A small-molecule ligand and the protein it binds are described below.
Small molecule (SMILES): Cc1cc(=O)c(-c2ccccc2)c(C)[nH]1

Binding-site contacts:
Ligand atom C27 contacts residue NAD1 of chain 1.H at 4.1 Å.
Ligand atom O09 contacts residue NAD1 of chain 1.H at 2.7 Å (h-bond).
Ligand atom C12 contacts residue NAD1 of chain 1.H at 3.6 Å.
Ligand atom C05 contacts residue TYR158 of chain 1.B at 4.3 Å (hydrophobic).
Ligand atom C08 contacts residue NAD1 of chain 1.H at 3.6 Å.
Ligand atom C25 contacts residue MET161 of chain 1.B at 3.6 Å (hydrophobic).
Ligand atom C23 contacts residue MET161 of chain 1.B at 4.3 Å (hydrophobic).
Ligand atom C06 contacts residue TYR158 of chain 1.B at 3.4 Å (hydrophobic).
Ligand atom C18 contacts residue NAD1 of chain 1.H at 3.8 Å.
Ligand atom C27 contacts residue MET161 of chain 1.B at 3.7 Å (hydrophobic).
Ligand atom N16 contacts residue NAD1 of chain 1.H at 2.9 Å (h-bond).
Ligand atom C01 contacts residue NAD1 of chain 1.H at 3.1 Å.
Ligand atom C25 contacts residue GLY96 of chain 1.B at 4.2 Å.
Ligand atom C06 contacts residue NAD1 of chain 1.H at 3.6 Å.
Ligand atom C21 contacts residue GLY96 of chain 1.B at 4.2 Å.
Ligand atom O09 contacts residue MET161 of chain 1.B at 3.9 Å.
Ligand atom C23 contacts residue GLY96 of chain 1.B at 3.4 Å.
Ligand atom C01 contacts residue PRO193 of chain 1.B at 4.0 Å (hydrophobic).
Ligand atom C01 contacts residue PHE149 of chain 1.B at 3.7 Å (hydrophobic).
Ligand atom C10 contacts residue TYR158 of chain 1.B at 4.4 Å (hydrophobic).
Ligand atom C12 contacts residue THR196 of chain 1.B at 4.0 Å.
Ligand atom C08 contacts residue TYR158 of chain 1.B at 3.4 Å (hydrophobic).
Ligand atom C11 contacts residue NAD1 of chain 1.H at 3.5 Å.
Ligand atom O09 contacts residue TYR158 of chain 1.B at 2.6 Å (h-bond).
Ligand atom C06 contacts residue PHE149 of chain 1.B at 3.9 Å (hydrophobic).
Ligand atom C10 contacts residue NAD1 of chain 1.H at 3.8 Å.
Ligand atom C05 contacts residue NAD1 of chain 1.H at 3.1 Å.
Ligand atom O09 contacts residue LYS165 of chain 1.B at 4.1 Å.
Ligand atom C25 contacts residue PHE97 of chain 1.B at 4.2 Å (hydrophobic).
Ligand atom C23 contacts residue PHE97 of chain 1.B at 4.1 Å (hydrophobic).
Ligand atom C19 contacts residue NAD1 of chain 1.H at 3.5 Å.
Ligand atom C25 contacts residue MET103 of chain 1.B at 4.0 Å (hydrophobic).
Ligand atom C21 contacts residue NAD1 of chain 1.H at 3.4 Å.
Ligand atom C27 contacts residue MET103 of chain 1.B at 3.9 Å (hydrophobic).

Sequence of chain 1.B:
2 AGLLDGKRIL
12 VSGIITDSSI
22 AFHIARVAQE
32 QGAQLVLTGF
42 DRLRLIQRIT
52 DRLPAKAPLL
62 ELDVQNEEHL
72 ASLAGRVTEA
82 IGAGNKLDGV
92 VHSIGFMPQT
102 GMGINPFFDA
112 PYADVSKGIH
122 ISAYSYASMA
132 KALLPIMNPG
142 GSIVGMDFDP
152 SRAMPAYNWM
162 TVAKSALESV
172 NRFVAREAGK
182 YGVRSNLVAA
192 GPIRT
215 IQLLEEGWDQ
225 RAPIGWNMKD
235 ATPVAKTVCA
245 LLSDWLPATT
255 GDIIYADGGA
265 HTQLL